The protein below binds the small molecule below.
Small molecule (SMILES): NCC(=O)O

Sequence of chain 1.A:
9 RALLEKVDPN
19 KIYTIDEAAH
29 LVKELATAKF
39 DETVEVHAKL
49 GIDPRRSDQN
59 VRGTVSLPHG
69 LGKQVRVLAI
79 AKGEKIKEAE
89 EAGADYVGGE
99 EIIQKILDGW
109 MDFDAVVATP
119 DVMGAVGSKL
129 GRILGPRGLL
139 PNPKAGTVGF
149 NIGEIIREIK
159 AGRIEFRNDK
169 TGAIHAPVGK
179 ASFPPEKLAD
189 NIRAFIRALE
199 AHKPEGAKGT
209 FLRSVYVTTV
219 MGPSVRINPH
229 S

Binding-site contacts:
Ligand atom CA contacts residue ARG53 of chain 1.A at 3.9 Å.
Ligand atom N contacts residue ARG54 of chain 1.A at 3.7 Å.
Ligand atom O contacts residue SER55 of chain 1.A at 4.5 Å.
Ligand atom C contacts residue SER55 of chain 1.A at 3.4 Å.
Ligand atom OXT contacts residue ASN58 of chain 1.A at 3.3 Å (h-bond).
Ligand atom N contacts residue SER55 of chain 1.A at 4.4 Å.
Ligand atom CA contacts residue ARG54 of chain 1.A at 3.8 Å.
Ligand atom O contacts residue ARG60 of chain 1.A at 4.1 Å.
Ligand atom CA contacts residue ASN58 of chain 1.A at 3.2 Å.
Ligand atom CA contacts residue PRO52 of chain 1.A at 3.2 Å (hydrophobic).
Ligand atom O contacts residue ASN58 of chain 1.A at 4.0 Å.
Ligand atom C contacts residue ASN58 of chain 1.A at 3.5 Å.
Ligand atom OXT contacts residue SER55 of chain 1.A at 2.5 Å (h-bond).
Ligand atom N contacts residue PRO52 of chain 1.A at 2.8 Å (h-bond).
Ligand atom N contacts residue ASN58 of chain 1.A at 4.5 Å.
Ligand atom N contacts residue ARG53 of chain 1.A at 3.2 Å.
Ligand atom CA contacts residue SER55 of chain 1.A at 3.6 Å.